Binding-site contacts:
Ligand atom C26 contacts residue VAL178 of chain 1.B at 3.4 Å (hydrophobic).
Ligand atom C1 contacts residue ALA337 of chain 1.A at 3.6 Å (hydrophobic).
Ligand atom F30 contacts residue GLN247 of chain 1.A at 3.2 Å.
Ligand atom F31 contacts residue VAL178 of chain 1.B at 3.2 Å.
Ligand atom C17 contacts residue PHE98 of chain 1.A at 3.7 Å (hydrophobic).
Ligand atom O25 contacts residue VAL178 of chain 1.B at 2.9 Å (h-bond).
Ligand atom C7 contacts residue TYR196 of chain 1.A at 3.6 Å (hydrophobic).
Ligand atom C18 contacts residue PLP1 of chain 1.D at 3.5 Å.
Ligand atom CL1 contacts residue PHE52 of chain 1.A at 3.7 Å.
Ligand atom C6 contacts residue PHE52 of chain 1.A at 3.6 Å (hydrophobic).
Ligand atom C16 contacts residue VAL178 of chain 1.B at 3.4 Å (hydrophobic).
Ligand atom C10 contacts residue PHE52 of chain 1.A at 3.4 Å (hydrophobic).
Ligand atom C21 contacts residue TYR196 of chain 1.A at 3.8 Å (hydrophobic).
Ligand atom C28 contacts residue GLN237 of chain 1.A at 3.5 Å.
Ligand atom C15 contacts residue ARG166 of chain 1.A at 3.8 Å.
Ligand atom C20 contacts residue PHE52 of chain 1.A at 3.5 Å (hydrophobic).
Ligand atom C20 contacts residue LEU176 of chain 1.B at 3.5 Å (hydrophobic).
Ligand atom F31 contacts residue GLN237 of chain 1.A at 3.4 Å.
Ligand atom CL1 contacts residue ALA337 of chain 1.A at 3.6 Å.
Ligand atom F30 contacts residue GLN237 of chain 1.A at 3.2 Å.
Ligand atom C8 contacts residue PHE52 of chain 1.A at 3.6 Å (hydrophobic).
Ligand atom F29 contacts residue GLN246 of chain 1.A at 3.7 Å.
Ligand atom C9 contacts residue PHE52 of chain 1.A at 3.4 Å (hydrophobic).
Ligand atom C5 contacts residue PHE52 of chain 1.A at 3.6 Å (hydrophobic).
Ligand atom C5 contacts residue ALA337 of chain 1.A at 3.4 Å (hydrophobic).
Ligand atom C8 contacts residue TYR196 of chain 1.A at 3.6 Å (hydrophobic).
Ligand atom C6 contacts residue ALA337 of chain 1.A at 3.3 Å (hydrophobic).
Ligand atom F29 contacts residue GLN237 of chain 1.A at 3.1 Å.
Ligand atom C24 contacts residue VAL178 of chain 1.B at 3.8 Å (hydrophobic).
Ligand atom C20 contacts residue ARG166 of chain 1.A at 3.4 Å.
Ligand atom O23 contacts residue TYR196 of chain 1.A at 3.1 Å (h-bond).
Ligand atom C4 contacts residue PHE52 of chain 1.A at 3.8 Å (hydrophobic).
Ligand atom F29 contacts residue GLN247 of chain 1.A at 3.5 Å.
Ligand atom C19 contacts residue THR263 of chain 1.A at 3.7 Å.
Ligand atom CL1 contacts residue TYR164 of chain 1.A at 3.4 Å.
Ligand atom C18 contacts residue THR263 of chain 1.A at 3.5 Å.
Ligand atom C20 contacts residue TYR93 of chain 1.B at 3.2 Å (hydrophobic).
Ligand atom N22 contacts residue GLN247 of chain 1.A at 3.3 Å (h-bond).
Ligand atom O25 contacts residue GLY177 of chain 1.B at 3.6 Å.
Ligand atom C16 contacts residue TYR93 of chain 1.B at 3.6 Å (hydrophobic).

A small-molecule ligand and the protein it binds are described below.
Small molecule (SMILES): Cc1ccccc1Oc1cc(N2C(=O)CC(C(F)(F)F)=NC2=O)c2ccccc2c1Cl

Sequence of chain 1.A:
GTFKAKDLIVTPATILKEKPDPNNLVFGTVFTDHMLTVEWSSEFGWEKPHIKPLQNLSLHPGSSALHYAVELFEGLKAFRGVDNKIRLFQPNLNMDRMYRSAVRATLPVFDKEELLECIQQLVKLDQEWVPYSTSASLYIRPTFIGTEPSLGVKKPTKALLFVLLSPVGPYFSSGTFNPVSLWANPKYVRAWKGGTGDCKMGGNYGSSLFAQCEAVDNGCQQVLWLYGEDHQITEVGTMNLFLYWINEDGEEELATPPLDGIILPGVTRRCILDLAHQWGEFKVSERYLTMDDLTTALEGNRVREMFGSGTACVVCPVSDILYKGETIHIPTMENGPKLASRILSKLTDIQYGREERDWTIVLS

Sequence of chain 1.B:
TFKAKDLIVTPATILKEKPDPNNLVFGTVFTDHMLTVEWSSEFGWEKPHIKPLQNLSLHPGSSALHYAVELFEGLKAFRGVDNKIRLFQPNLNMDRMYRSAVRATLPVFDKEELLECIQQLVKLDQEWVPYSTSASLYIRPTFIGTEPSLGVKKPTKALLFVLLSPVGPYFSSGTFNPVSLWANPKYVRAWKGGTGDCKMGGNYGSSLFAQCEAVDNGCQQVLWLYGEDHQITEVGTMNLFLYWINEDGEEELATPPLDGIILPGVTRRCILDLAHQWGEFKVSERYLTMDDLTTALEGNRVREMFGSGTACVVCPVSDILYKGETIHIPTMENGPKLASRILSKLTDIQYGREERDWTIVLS